A small-molecule ligand and the protein it binds are described below.
Small molecule (SMILES): O=c1[nH]c(=O)n([C@H]2C[C@H](O)[C@@H](COP(=O)(O)O)O2)cc1/C=C/Br

Sequence of chain 1.C:
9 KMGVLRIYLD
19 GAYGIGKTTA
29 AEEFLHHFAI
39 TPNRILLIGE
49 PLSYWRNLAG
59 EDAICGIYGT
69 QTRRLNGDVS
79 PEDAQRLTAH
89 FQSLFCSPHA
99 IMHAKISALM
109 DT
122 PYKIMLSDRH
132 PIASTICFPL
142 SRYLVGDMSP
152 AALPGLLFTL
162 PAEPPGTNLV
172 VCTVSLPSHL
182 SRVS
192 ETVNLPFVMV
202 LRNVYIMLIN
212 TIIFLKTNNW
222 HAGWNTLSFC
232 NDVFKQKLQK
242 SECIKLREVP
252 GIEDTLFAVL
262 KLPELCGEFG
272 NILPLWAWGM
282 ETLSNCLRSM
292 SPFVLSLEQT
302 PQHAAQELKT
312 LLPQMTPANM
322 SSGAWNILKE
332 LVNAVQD

Binding-site contacts:
Ligand atom O5' contacts residue GLU48 of chain 1.C at 3.4 Å (salt-bridge).
Ligand atom C4 contacts residue GLN90 of chain 1.C at 3.7 Å.
Ligand atom N1 contacts residue PHE139 of chain 1.C at 3.5 Å.
Ligand atom O3P contacts residue GLU48 of chain 1.C at 2.5 Å (salt-bridge).
Ligand atom O3' contacts residue TYR66 of chain 1.C at 3.1 Å (h-bond).
Ligand atom N1 contacts residue PHE93 of chain 1.C at 3.6 Å.
Ligand atom O3P contacts residue ARG130 of chain 1.C at 3.4 Å (salt-bridge).
Ligand atom C2 contacts residue PHE139 of chain 1.C at 3.4 Å (hydrophobic).
Ligand atom O2 contacts residue PHE139 of chain 1.C at 3.7 Å.
Ligand atom BR contacts residue HIS97 of chain 1.C at 3.3 Å.
Ligand atom O2 contacts residue PHE93 of chain 1.C at 3.2 Å.
Ligand atom C5' contacts residue GLU48 of chain 1.C at 3.6 Å.
Ligand atom C5' contacts residue TRP53 of chain 1.C at 3.7 Å (hydrophobic).
Ligand atom C2 contacts residue PHE93 of chain 1.C at 3.3 Å (hydrophobic).
Ligand atom O1P contacts residue GLU48 of chain 1.C at 3.4 Å (salt-bridge).
Ligand atom N3 contacts residue GLN90 of chain 1.C at 2.9 Å (h-bond).
Ligand atom C4' contacts residue ILE62 of chain 1.C at 3.5 Å (hydrophobic).
Ligand atom N3 contacts residue PHE139 of chain 1.C at 3.3 Å.
Ligand atom C4 contacts residue PHE139 of chain 1.C at 3.5 Å (hydrophobic).
Ligand atom O4 contacts residue GLN90 of chain 1.C at 3.0 Å (h-bond).
Ligand atom O2P contacts residue TYR21 of chain 1.C at 3.4 Å.
Ligand atom P contacts residue GLU48 of chain 1.C at 3.4 Å.
Ligand atom O4 contacts residue PHE139 of chain 1.C at 3.6 Å.
Ligand atom O4' contacts residue PHE93 of chain 1.C at 3.5 Å.
Ligand atom N3 contacts residue PHE93 of chain 1.C at 3.2 Å.
Ligand atom C2' contacts residue PHE139 of chain 1.C at 3.6 Å (hydrophobic).
Ligand atom P contacts residue ADP1 of chain 1.I at 3.5 Å.
Ligand atom O2P contacts residue GLY22 of chain 1.C at 3.4 Å (h-bond).
Ligand atom O3P contacts residue ADP1 of chain 1.I at 3.0 Å (h-bond).
Ligand atom O4' contacts residue ILE62 of chain 1.C at 3.5 Å.
Ligand atom O1P contacts residue ARG130 of chain 1.C at 2.5 Å (salt-bridge).
Ligand atom C4 contacts residue PHE93 of chain 1.C at 3.5 Å (hydrophobic).
Ligand atom O4 contacts residue PHE93 of chain 1.C at 3.6 Å.
Ligand atom O4 contacts residue ALA134 of chain 1.C at 3.7 Å.
Ligand atom C5B contacts residue TRP53 of chain 1.C at 3.5 Å (hydrophobic).
Ligand atom BR contacts residue SER135 of chain 1.C at 3.5 Å.
Ligand atom O1P contacts residue TYR21 of chain 1.C at 3.5 Å.
Ligand atom O4 contacts residue SER135 of chain 1.C at 3.1 Å.
Ligand atom P contacts residue ARG130 of chain 1.C at 3.5 Å.
Ligand atom O2P contacts residue ADP1 of chain 1.I at 2.7 Å (h-bond).